Sequence of chain 1.A:
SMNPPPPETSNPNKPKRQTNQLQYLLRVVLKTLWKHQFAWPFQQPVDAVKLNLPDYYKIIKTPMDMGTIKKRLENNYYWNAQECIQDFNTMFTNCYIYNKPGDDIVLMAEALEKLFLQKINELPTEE

Binding-site contacts:
Ligand atom C21 contacts residue LEU51 of chain 1.A at 4.1 Å (hydrophobic).
Ligand atom O2 contacts residue LYS50 of chain 1.A at 3.3 Å.
Ligand atom C9 contacts residue PRO41 of chain 1.A at 3.5 Å (hydrophobic).
Ligand atom C2 contacts residue ILE105 of chain 1.A at 3.9 Å (hydrophobic).
Ligand atom C11 contacts residue PRO41 of chain 1.A at 3.8 Å (hydrophobic).
Ligand atom N2 contacts residue PRO41 of chain 1.A at 3.9 Å.
Ligand atom C9 contacts residue LEU51 of chain 1.A at 3.8 Å (hydrophobic).
Ligand atom N contacts residue ASN99 of chain 1.A at 3.7 Å.
Ligand atom C contacts residue PRO41 of chain 1.A at 3.7 Å (hydrophobic).
Ligand atom C10 contacts residue LEU51 of chain 1.A at 3.6 Å (hydrophobic).
Ligand atom C7 contacts residue ILE105 of chain 1.A at 4.1 Å (hydrophobic).
Ligand atom C19 contacts residue GLN44 of chain 1.A at 4.0 Å.
Ligand atom C8 contacts residue LEU51 of chain 1.A at 4.2 Å (hydrophobic).
Ligand atom C26 contacts residue LYS50 of chain 1.A at 3.4 Å.
Ligand atom C23 contacts residue LEU51 of chain 1.A at 3.7 Å (hydrophobic).
Ligand atom N1 contacts residue PRO41 of chain 1.A at 3.4 Å.
Ligand atom O contacts residue ASN99 of chain 1.A at 3.1 Å (h-bond).
Ligand atom C22 contacts residue LEU51 of chain 1.A at 3.6 Å (hydrophobic).
Ligand atom C13 contacts residue LEU51 of chain 1.A at 4.0 Å (hydrophobic).
Ligand atom C contacts residue ILE105 of chain 1.A at 4.2 Å (hydrophobic).
Ligand atom C25 contacts residue TRP40 of chain 1.A at 4.1 Å (hydrophobic).
Ligand atom C1 contacts residue ILE105 of chain 1.A at 3.9 Å (hydrophobic).
Ligand atom C4 contacts residue ASN99 of chain 1.A at 3.6 Å.
Ligand atom N1 contacts residue LEU51 of chain 1.A at 4.2 Å.
Ligand atom N contacts residue VAL46 of chain 1.A at 4.0 Å.
Ligand atom O contacts residue TYR56 of chain 1.A at 4.2 Å.
Ligand atom C6 contacts residue ILE105 of chain 1.A at 3.7 Å (hydrophobic).
Ligand atom C1 contacts residue VAL46 of chain 1.A at 3.9 Å (hydrophobic).
Ligand atom C19 contacts residue TRP40 of chain 1.A at 3.8 Å (hydrophobic).
Ligand atom C8 contacts residue PRO41 of chain 1.A at 3.8 Å (hydrophobic).
Ligand atom C contacts residue PHE42 of chain 1.A at 3.8 Å (hydrophobic).
Ligand atom C22 contacts residue LYS50 of chain 1.A at 4.0 Å.
Ligand atom C18 contacts residue PRO41 of chain 1.A at 4.1 Å (hydrophobic).
Ligand atom C3 contacts residue ASN99 of chain 1.A at 4.0 Å.
Ligand atom C5 contacts residue ILE105 of chain 1.A at 4.1 Å (hydrophobic).
Ligand atom O2 contacts residue LEU51 of chain 1.A at 3.9 Å.
Ligand atom C18 contacts residue TRP40 of chain 1.A at 3.7 Å (hydrophobic).
Ligand atom C10 contacts residue PRO41 of chain 1.A at 3.8 Å (hydrophobic).
Ligand atom C contacts residue VAL46 of chain 1.A at 3.9 Å (hydrophobic).
Ligand atom C4 contacts residue LEU53 of chain 1.A at 3.8 Å (hydrophobic).

The protein below binds the small molecule below.
Small molecule (SMILES): COc1ccc(CCc2nc3cc(-c4c(C)noc4C)ccc3n2CCN2CCOCC2)cc1